Binding-site contacts:
Ligand atom C21 contacts residue PRO427 of chain 1.A at 4.4 Å (hydrophobic).
Ligand atom C22 contacts residue TYR328 of chain 1.D at 3.8 Å (hydrophobic).
Ligand atom C05 contacts residue TRP272 of chain 1.A at 4.0 Å (hydrophobic).
Ligand atom C10 contacts residue TRP272 of chain 1.A at 4.1 Å (hydrophobic).
Ligand atom C03 contacts residue TRP272 of chain 1.A at 3.5 Å (hydrophobic).
Ligand atom C17 contacts residue ILE265 of chain 1.A at 3.6 Å (hydrophobic).
Ligand atom C16 contacts residue TYR328 of chain 1.D at 4.0 Å (hydrophobic).
Ligand atom C17 contacts residue GLN268 of chain 1.A at 4.2 Å.
Ligand atom C13 contacts residue ALA324 of chain 1.D at 4.0 Å (hydrophobic).
Ligand atom C14 contacts residue LEU321 of chain 1.D at 4.2 Å (hydrophobic).
Ligand atom C07 contacts residue TRP272 of chain 1.A at 4.1 Å (hydrophobic).
Ligand atom C11 contacts residue LEU321 of chain 1.D at 4.1 Å (hydrophobic).
Ligand atom C15 contacts residue TRP272 of chain 1.A at 4.2 Å (hydrophobic).
Ligand atom C14 contacts residue TRP272 of chain 1.A at 4.2 Å (hydrophobic).
Ligand atom C16 contacts residue ALA324 of chain 1.D at 4.3 Å (hydrophobic).
Ligand atom C13 contacts residue LEU325 of chain 1.D at 4.2 Å (hydrophobic).
Ligand atom C08 contacts residue TRP272 of chain 1.A at 3.7 Å (hydrophobic).
Ligand atom C23 contacts residue TYR328 of chain 1.D at 3.8 Å (hydrophobic).
Ligand atom C11 contacts residue VAL269 of chain 1.A at 3.8 Å (hydrophobic).
Ligand atom C11 contacts residue TRP272 of chain 1.A at 3.6 Å (hydrophobic).
Ligand atom C16 contacts residue LEU325 of chain 1.D at 3.6 Å (hydrophobic).
Ligand atom O01 contacts residue ILE265 of chain 1.A at 4.4 Å.
Ligand atom C14 contacts residue VAL269 of chain 1.A at 3.6 Å (hydrophobic).
Ligand atom O02 contacts residue TYR328 of chain 1.D at 4.3 Å.
Ligand atom C09 contacts residue TRP272 of chain 1.A at 4.0 Å (hydrophobic).
Ligand atom C21 contacts residue GLN268 of chain 1.A at 3.4 Å.
Ligand atom O02 contacts residue LEU325 of chain 1.D at 3.2 Å.
Ligand atom C21 contacts residue ILE265 of chain 1.A at 3.9 Å (hydrophobic).
Ligand atom C04 contacts residue TRP272 of chain 1.A at 4.0 Å (hydrophobic).
Ligand atom O01 contacts residue TRP272 of chain 1.A at 4.4 Å.
Ligand atom O01 contacts residue GLN268 of chain 1.A at 2.7 Å (h-bond).
Ligand atom C20 contacts residue PRO427 of chain 1.A at 4.3 Å (hydrophobic).
Ligand atom O02 contacts residue ILE329 of chain 1.D at 4.4 Å.
Ligand atom O01 contacts residue PRO427 of chain 1.A at 3.4 Å.
Ligand atom C12 contacts residue TYR328 of chain 1.D at 3.6 Å (hydrophobic).
Ligand atom C22 contacts residue LEU325 of chain 1.D at 4.4 Å (hydrophobic).

Sequence of chain 1.D:
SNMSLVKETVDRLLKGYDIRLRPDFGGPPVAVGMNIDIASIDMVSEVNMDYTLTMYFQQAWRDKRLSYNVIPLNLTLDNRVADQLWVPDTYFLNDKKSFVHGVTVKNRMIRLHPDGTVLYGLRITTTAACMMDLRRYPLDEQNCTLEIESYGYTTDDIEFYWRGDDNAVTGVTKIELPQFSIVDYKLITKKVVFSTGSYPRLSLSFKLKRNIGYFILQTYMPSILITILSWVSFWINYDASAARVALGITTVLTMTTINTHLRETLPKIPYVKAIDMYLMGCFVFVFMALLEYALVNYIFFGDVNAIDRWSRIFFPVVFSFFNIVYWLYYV

The small molecule below binds the protein below.
Small molecule (SMILES): CC(=O)[C@H]1CC[C@H]2[C@@H]3CC[C@H]4C[C@H](O)CC[C@]4(C)[C@H]3CC[C@]12C

Sequence of chain 1.A:
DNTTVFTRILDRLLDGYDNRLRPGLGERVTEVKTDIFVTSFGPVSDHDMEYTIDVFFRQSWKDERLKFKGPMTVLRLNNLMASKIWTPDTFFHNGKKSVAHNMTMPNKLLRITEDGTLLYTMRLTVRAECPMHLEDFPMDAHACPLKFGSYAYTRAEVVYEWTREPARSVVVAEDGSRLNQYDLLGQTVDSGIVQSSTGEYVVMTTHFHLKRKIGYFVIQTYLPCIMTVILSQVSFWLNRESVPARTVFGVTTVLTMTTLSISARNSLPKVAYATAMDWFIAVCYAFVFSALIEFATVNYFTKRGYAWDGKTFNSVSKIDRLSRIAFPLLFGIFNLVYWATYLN